Binding-site contacts:
Ligand atom N11 contacts residue TYR106 of chain 2.A at 3.5 Å.
Ligand atom N18 contacts residue ASP280 of chain 2.A at 2.8 Å (salt-bridge).
Ligand atom C17 contacts residue ASP280 of chain 2.A at 3.5 Å.
Ligand atom C1 contacts residue TYR106 of chain 2.A at 3.7 Å (hydrophobic).
Ligand atom N13 contacts residue TYR106 of chain 2.A at 3.7 Å.
Ligand atom C7 contacts residue CYS158 of chain 2.A at 3.7 Å (hydrophobic).
Ligand atom C16 contacts residue ASP102 of chain 2.A at 3.2 Å.
Ligand atom C8 contacts residue MET260 of chain 2.A at 3.7 Å (hydrophobic).
Ligand atom N3 contacts residue ASP156 of chain 2.A at 2.7 Å (salt-bridge).
Ligand atom N20 contacts residue ASP156 of chain 2.A at 2.9 Å (salt-bridge).
Ligand atom C15 contacts residue GLY261 of chain 2.A at 3.3 Å.
Ligand atom O19 contacts residue GLY229 of chain 2.A at 3.2 Å.
Ligand atom C6 contacts residue TYR106 of chain 2.A at 3.5 Å (hydrophobic).
Ligand atom C2 contacts residue CYS158 of chain 2.A at 3.7 Å (hydrophobic).
Ligand atom O19 contacts residue ASP156 of chain 2.A at 3.5 Å (salt-bridge).
Ligand atom O19 contacts residue GLN203 of chain 2.A at 3.0 Å (h-bond).
Ligand atom C4 contacts residue MET260 of chain 2.A at 3.6 Å (hydrophobic).
Ligand atom C12 contacts residue TYR106 of chain 2.A at 3.7 Å (hydrophobic).
Ligand atom C2 contacts residue ASP156 of chain 2.A at 3.5 Å.
Ligand atom C16 contacts residue TYR106 of chain 2.A at 3.6 Å (hydrophobic).
Ligand atom O19 contacts residue GLY230 of chain 2.A at 2.8 Å (h-bond).
Ligand atom N5 contacts residue TYR106 of chain 2.A at 3.3 Å.
Ligand atom C4 contacts residue ASP156 of chain 2.A at 3.6 Å.
Ligand atom N20 contacts residue ILE201 of chain 2.A at 3.7 Å.
Ligand atom O19 contacts residue CYS158 of chain 2.A at 3.5 Å.
Ligand atom N13 contacts residue LEU231 of chain 2.A at 2.8 Å (h-bond).
Ligand atom C8 contacts residue LEU231 of chain 2.A at 3.7 Å (hydrophobic).
Ligand atom C17 contacts residue ASP102 of chain 2.A at 3.6 Å.
Ligand atom C10 contacts residue TYR106 of chain 2.A at 3.4 Å (hydrophobic).
Ligand atom C9 contacts residue TYR106 of chain 2.A at 3.4 Å (hydrophobic).
Ligand atom C4 contacts residue TYR106 of chain 2.A at 3.7 Å (hydrophobic).
Ligand atom N13 contacts residue MET260 of chain 2.A at 3.6 Å.
Ligand atom N14 contacts residue ALA232 of chain 2.A at 2.9 Å (h-bond).
Ligand atom N20 contacts residue ASP102 of chain 2.A at 2.8 Å (salt-bridge).
Ligand atom N11 contacts residue GLY261 of chain 2.A at 3.6 Å.
Ligand atom C8 contacts residue TYR106 of chain 2.A at 3.6 Å (hydrophobic).
Ligand atom C15 contacts residue ALA232 of chain 2.A at 3.7 Å (hydrophobic).
Ligand atom N5 contacts residue MET260 of chain 2.A at 3.4 Å.
Ligand atom C4 contacts residue ASP102 of chain 2.A at 3.6 Å.
Ligand atom N5 contacts residue ASP102 of chain 2.A at 3.0 Å (salt-bridge).

Sequence of chain 2.A:
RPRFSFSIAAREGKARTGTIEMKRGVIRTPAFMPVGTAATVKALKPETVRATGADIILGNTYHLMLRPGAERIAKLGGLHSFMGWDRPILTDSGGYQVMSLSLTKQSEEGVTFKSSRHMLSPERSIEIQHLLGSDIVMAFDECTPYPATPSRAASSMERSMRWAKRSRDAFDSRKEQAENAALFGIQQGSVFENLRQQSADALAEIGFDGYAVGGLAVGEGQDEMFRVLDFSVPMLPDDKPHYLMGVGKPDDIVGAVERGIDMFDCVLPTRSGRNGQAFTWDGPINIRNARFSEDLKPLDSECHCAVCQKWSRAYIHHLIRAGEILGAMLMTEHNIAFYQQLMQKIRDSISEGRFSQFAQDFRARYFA

This small molecule binds to this protein.
Small molecule (SMILES): CNc1nc2cc3c(=O)[nH]c(N)nc3c(CCN)c2[nH]1